Binding-site contacts:
Ligand atom C9 contacts residue GLN32 of chain 1.B at 3.2 Å.
Ligand atom C10 contacts residue ASN27 of chain 1.B at 3.2 Å.
Ligand atom C9 contacts residue VAL28 of chain 1.B at 4.3 Å (hydrophobic).
Ligand atom C9 contacts residue VAL107 of chain 1.B at 4.4 Å (hydrophobic).
Ligand atom C11 contacts residue GLN32 of chain 1.B at 4.5 Å.
Ligand atom C9 contacts residue PHE26 of chain 1.B at 4.3 Å (hydrophobic).
Ligand atom C9 contacts residue ASN27 of chain 1.B at 3.9 Å.
Ligand atom C8 contacts residue PHE34 of chain 1.B at 3.8 Å (hydrophobic).
Ligand atom C9 contacts residue PHE34 of chain 1.B at 4.2 Å (hydrophobic).
Ligand atom F contacts residue GLN104 of chain 1.B at 3.7 Å.
Ligand atom F contacts residue MET105 of chain 1.B at 4.5 Å.
Ligand atom C10 contacts residue PHE26 of chain 1.B at 4.0 Å (hydrophobic).
Ligand atom N1 contacts residue GLN32 of chain 1.B at 3.6 Å.
Ligand atom N contacts residue GLN104 of chain 1.B at 4.3 Å.
Ligand atom N2 contacts residue VAL107 of chain 1.B at 4.2 Å.
Ligand atom C7 contacts residue MET106 of chain 1.B at 4.3 Å (hydrophobic).
Ligand atom C10 contacts residue GLN32 of chain 1.B at 3.9 Å.
Ligand atom C2 contacts residue GLN104 of chain 1.B at 4.0 Å.
Ligand atom C7 contacts residue PHE34 of chain 1.B at 3.9 Å (hydrophobic).
Ligand atom C4 contacts residue GLN104 of chain 1.B at 3.8 Å.
Ligand atom C7 contacts residue VAL107 of chain 1.B at 3.4 Å (hydrophobic).
Ligand atom N2 contacts residue ASN27 of chain 1.B at 4.4 Å.
Ligand atom O contacts residue VAL107 of chain 1.B at 3.8 Å.
Ligand atom N1 contacts residue PHE34 of chain 1.B at 4.3 Å.
Ligand atom C8 contacts residue VAL107 of chain 1.B at 4.1 Å (hydrophobic).
Ligand atom C11 contacts residue VAL107 of chain 1.B at 3.6 Å (hydrophobic).
Ligand atom C3 contacts residue GLN104 of chain 1.B at 3.2 Å.
Ligand atom C8 contacts residue GLN32 of chain 1.B at 3.8 Å.
Ligand atom N1 contacts residue VAL107 of chain 1.B at 3.7 Å.
Ligand atom N contacts residue VAL107 of chain 1.B at 4.4 Å.

The small molecule below binds the protein below.
Small molecule (SMILES): O=C(NCCn1ccnc1)c1cccc(F)c1

Sequence of chain 1.B:
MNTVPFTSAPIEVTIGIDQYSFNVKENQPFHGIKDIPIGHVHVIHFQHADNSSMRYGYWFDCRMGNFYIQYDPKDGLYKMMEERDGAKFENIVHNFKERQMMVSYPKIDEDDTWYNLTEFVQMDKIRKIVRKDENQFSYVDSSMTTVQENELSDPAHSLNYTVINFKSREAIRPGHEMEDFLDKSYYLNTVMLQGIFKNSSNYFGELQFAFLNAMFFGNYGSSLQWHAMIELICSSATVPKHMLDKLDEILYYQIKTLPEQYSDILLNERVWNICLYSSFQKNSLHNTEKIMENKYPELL